Sequence of chain 1.A:
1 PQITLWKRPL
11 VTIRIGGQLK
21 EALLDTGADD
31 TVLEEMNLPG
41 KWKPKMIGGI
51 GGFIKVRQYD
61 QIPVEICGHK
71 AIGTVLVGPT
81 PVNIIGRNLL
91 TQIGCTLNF

Sequence of chain 1.B:
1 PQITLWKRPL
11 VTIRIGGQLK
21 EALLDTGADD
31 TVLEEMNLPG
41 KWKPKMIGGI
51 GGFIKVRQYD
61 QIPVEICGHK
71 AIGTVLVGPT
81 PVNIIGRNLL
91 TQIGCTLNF

Binding-site contacts:
Ligand atom CG contacts residue ASP30 of chain 1.B at 3.9 Å.
Ligand atom CG contacts residue LEU5 of chain 1.C at 3.6 Å (hydrophobic).
Ligand atom O contacts residue ASP29 of chain 1.B at 3.0 Å (salt-bridge).
Ligand atom CD1 contacts residue ALA28 of chain 1.B at 3.4 Å (hydrophobic).
Ligand atom CD2 contacts residue ASP30 of chain 1.B at 3.0 Å.
Ligand atom C contacts residue ASP29 of chain 1.B at 3.8 Å.
Ligand atom CB contacts residue LEU5 of chain 1.C at 2.9 Å (hydrophobic).
Ligand atom CG contacts residue ALA28 of chain 1.B at 4.1 Å (hydrophobic).
Ligand atom CD2 contacts residue ASP29 of chain 1.B at 3.1 Å.
Ligand atom N contacts residue GLY48 of chain 1.B at 3.3 Å (h-bond).
Ligand atom CG contacts residue VAL32 of chain 1.B at 3.8 Å (hydrophobic).
Ligand atom CE1 contacts residue VAL82 of chain 1.A at 3.7 Å (hydrophobic).
Ligand atom CD1 contacts residue ASP30 of chain 1.B at 2.7 Å.
Ligand atom CE1 contacts residue PRO81 of chain 1.A at 4.2 Å (hydrophobic).
Ligand atom CG contacts residue GLY27 of chain 1.B at 3.7 Å.
Ligand atom CZ contacts residue ILE50 of chain 1.B at 3.8 Å (hydrophobic).
Ligand atom CB contacts residue GLY27 of chain 1.B at 2.7 Å.
Ligand atom CE2 contacts residue GLY49 of chain 1.B at 4.0 Å.
Ligand atom CB contacts residue ALA28 of chain 1.B at 3.8 Å (hydrophobic).
Ligand atom CZ contacts residue PRO81 of chain 1.A at 3.6 Å (hydrophobic).
Ligand atom CD1 contacts residue ILE84 of chain 1.B at 3.3 Å (hydrophobic).
Ligand atom CD2 contacts residue LEU5 of chain 1.C at 3.4 Å (hydrophobic).
Ligand atom CA contacts residue GLY48 of chain 1.B at 3.0 Å.
Ligand atom CB contacts residue ASP25 of chain 1.A at 3.2 Å.
Ligand atom CD1 contacts residue VAL32 of chain 1.B at 3.0 Å (hydrophobic).
Ligand atom CB contacts residue GLY48 of chain 1.B at 3.9 Å.
Ligand atom CD2 contacts residue ALA28 of chain 1.B at 3.9 Å (hydrophobic).
Ligand atom CD1 contacts residue VAL82 of chain 1.A at 4.1 Å (hydrophobic).
Ligand atom C contacts residue GLY48 of chain 1.B at 3.9 Å.
Ligand atom CZ contacts residue ILE84 of chain 1.A at 4.0 Å (hydrophobic).
Ligand atom CD2 contacts residue ILE84 of chain 1.A at 3.7 Å (hydrophobic).
Ligand atom CZ contacts residue GLY49 of chain 1.B at 3.8 Å.
Ligand atom CD2 contacts residue ASP25 of chain 1.A at 3.9 Å.
Ligand atom CG contacts residue ASP25 of chain 1.A at 3.8 Å.
Ligand atom CE2 contacts residue ILE84 of chain 1.A at 3.6 Å (hydrophobic).
Ligand atom CD1 contacts residue GLY27 of chain 1.B at 3.7 Å.
Ligand atom O contacts residue ALA28 of chain 1.B at 3.6 Å.
Ligand atom CB contacts residue ASP25 of chain 1.B at 4.2 Å.
Ligand atom CE2 contacts residue ILE50 of chain 1.B at 3.6 Å (hydrophobic).
Ligand atom O contacts residue GLY27 of chain 1.B at 3.5 Å (h-bond).

The protein below binds the small molecule below.
Small molecule (SMILES): CC(C)C[C@H](N)C=O.Cc1ccccc1

Sequence of chain 1.C:
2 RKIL